Sequence of chain 2.A:
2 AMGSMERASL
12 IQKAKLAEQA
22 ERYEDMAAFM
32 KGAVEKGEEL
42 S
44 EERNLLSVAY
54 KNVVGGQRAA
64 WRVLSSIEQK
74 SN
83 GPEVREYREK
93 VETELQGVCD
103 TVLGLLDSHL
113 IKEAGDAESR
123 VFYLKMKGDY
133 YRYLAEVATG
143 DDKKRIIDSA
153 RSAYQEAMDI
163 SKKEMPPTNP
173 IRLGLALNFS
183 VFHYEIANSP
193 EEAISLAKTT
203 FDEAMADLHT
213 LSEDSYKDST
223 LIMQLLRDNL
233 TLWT

Binding-site contacts:
Ligand atom NE1 contacts residue P5N1 of chain 2.C at 3.4 Å.
Ligand atom CA contacts residue LEU179 of chain 2.A at 3.6 Å (hydrophobic).
Ligand atom CB contacts residue ASN231 of chain 2.A at 3.8 Å.
Ligand atom O contacts residue VAL183 of chain 2.A at 3.5 Å.
Ligand atom O3P contacts residue TYR135 of chain 2.A at 2.6 Å (h-bond).
Ligand atom P contacts residue ARG61 of chain 2.A at 3.7 Å.
Ligand atom C contacts residue ASN231 of chain 2.A at 3.6 Å.
Ligand atom CG contacts residue P5N1 of chain 2.C at 3.8 Å.
Ligand atom CA contacts residue ASN180 of chain 2.A at 3.5 Å.
Ligand atom N contacts residue ASN180 of chain 2.A at 2.8 Å (h-bond).
Ligand atom CA contacts residue ASN180 of chain 2.A at 3.8 Å.
Ligand atom O1P contacts residue ARG61 of chain 2.A at 3.0 Å (salt-bridge).
Ligand atom C contacts residue LEU179 of chain 2.A at 3.6 Å (hydrophobic).
Ligand atom CD1 contacts residue ILE224 of chain 2.A at 3.8 Å (hydrophobic).
Ligand atom NE1 contacts residue ILE224 of chain 2.A at 3.6 Å.
Ligand atom N contacts residue ASN231 of chain 2.A at 2.8 Å (h-bond).
Ligand atom O1P contacts residue ARG134 of chain 2.A at 2.8 Å (salt-bridge).
Ligand atom O contacts residue ASN231 of chain 2.A at 2.8 Å (h-bond).
Ligand atom CZ3 contacts residue P5N1 of chain 2.C at 3.8 Å.
Ligand atom CA contacts residue ASN231 of chain 2.A at 3.5 Å.
Ligand atom P contacts residue TYR135 of chain 2.A at 3.8 Å.
Ligand atom CB contacts residue ASN231 of chain 2.A at 3.3 Å.
Ligand atom CB contacts residue TRP235 of chain 2.A at 3.5 Å (hydrophobic).
Ligand atom CH2 contacts residue P5N1 of chain 2.C at 3.6 Å.
Ligand atom CD2 contacts residue P5N1 of chain 2.C at 3.6 Å.
Ligand atom P contacts residue ARG134 of chain 2.A at 3.8 Å.
Ligand atom C contacts residue ASN231 of chain 2.A at 3.8 Å.
Ligand atom O2P contacts residue ARG61 of chain 2.A at 2.8 Å (salt-bridge).
Ligand atom O contacts residue LEU179 of chain 2.A at 3.5 Å.
Ligand atom CD contacts residue GLU187 of chain 2.A at 3.1 Å.
Ligand atom CG contacts residue TRP235 of chain 2.A at 3.8 Å (hydrophobic).
Ligand atom C contacts residue ASN180 of chain 2.A at 3.6 Å.
Ligand atom CZ2 contacts residue P5N1 of chain 2.C at 3.4 Å.
Ligand atom CB contacts residue ASN180 of chain 2.A at 3.4 Å.
Ligand atom CB contacts residue ASN180 of chain 2.A at 3.7 Å.
Ligand atom N contacts residue LEU179 of chain 2.A at 3.4 Å.
Ligand atom CD1 contacts residue P5N1 of chain 2.C at 3.6 Å.
Ligand atom O3P contacts residue ARG134 of chain 2.A at 2.8 Å (salt-bridge).
Ligand atom CE2 contacts residue P5N1 of chain 2.C at 3.6 Å.
Ligand atom CA contacts residue ASN231 of chain 2.A at 3.7 Å.

A protein and the small-molecule ligand that binds it are described below.
Small molecule (SMILES): C[C@H](N)C(=O)N1CCC[C@H]1C(=O)N[C@@H](CO)C(=O)N[C@@H](COP(=O)(O)O)C(=O)N[C@@H](CC1=c2ccccc2=NC1)C(=O)N[C@@H](C)C(=O)N[C@@H](C)C=O